Sequence of chain 1.A:
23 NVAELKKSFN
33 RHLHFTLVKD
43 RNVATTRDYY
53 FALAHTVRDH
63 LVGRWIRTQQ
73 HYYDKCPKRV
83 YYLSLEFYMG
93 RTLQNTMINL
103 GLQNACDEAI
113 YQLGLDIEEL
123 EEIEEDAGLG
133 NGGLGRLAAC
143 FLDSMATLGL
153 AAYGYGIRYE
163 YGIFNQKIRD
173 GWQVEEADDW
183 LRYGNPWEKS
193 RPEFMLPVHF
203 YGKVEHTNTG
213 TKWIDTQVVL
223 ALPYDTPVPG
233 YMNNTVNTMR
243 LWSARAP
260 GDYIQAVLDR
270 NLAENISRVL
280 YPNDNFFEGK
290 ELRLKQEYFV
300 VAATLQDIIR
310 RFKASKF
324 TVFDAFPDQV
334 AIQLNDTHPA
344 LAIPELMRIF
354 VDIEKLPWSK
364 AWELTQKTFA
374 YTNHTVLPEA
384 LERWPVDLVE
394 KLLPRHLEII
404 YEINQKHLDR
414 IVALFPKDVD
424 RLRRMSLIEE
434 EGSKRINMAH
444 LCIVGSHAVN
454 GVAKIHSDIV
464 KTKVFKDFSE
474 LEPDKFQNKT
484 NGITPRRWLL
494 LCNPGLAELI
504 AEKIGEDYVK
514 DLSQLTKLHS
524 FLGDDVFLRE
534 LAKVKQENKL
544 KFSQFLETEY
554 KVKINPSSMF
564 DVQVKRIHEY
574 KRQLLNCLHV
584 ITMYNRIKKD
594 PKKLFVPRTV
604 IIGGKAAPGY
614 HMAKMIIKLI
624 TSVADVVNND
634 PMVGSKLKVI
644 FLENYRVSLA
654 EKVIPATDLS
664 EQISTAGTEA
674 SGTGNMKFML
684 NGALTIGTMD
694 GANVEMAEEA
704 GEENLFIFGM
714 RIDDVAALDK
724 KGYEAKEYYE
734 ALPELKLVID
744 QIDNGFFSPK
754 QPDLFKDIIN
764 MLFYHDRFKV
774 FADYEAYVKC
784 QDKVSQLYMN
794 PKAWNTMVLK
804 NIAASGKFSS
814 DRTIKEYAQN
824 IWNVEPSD

Binding-site contacts:
Ligand atom O4 contacts residue SER674 of chain 1.A at 3.5 Å.
Ligand atom C2 contacts residue HIS377 of chain 1.A at 4.0 Å.
Ligand atom C5 contacts residue GLY135 of chain 1.A at 4.0 Å.
Ligand atom C1 contacts residue HIS377 of chain 1.A at 3.8 Å.
Ligand atom O2 contacts residue GLU672 of chain 1.A at 2.9 Å (salt-bridge).
Ligand atom C4 contacts residue ASN484 of chain 1.A at 3.9 Å.
Ligand atom O3 contacts residue GLU672 of chain 1.A at 2.6 Å (salt-bridge).
Ligand atom O3 contacts residue ALA673 of chain 1.A at 3.2 Å (h-bond).
Ligand atom N1 contacts residue ASN284 of chain 1.A at 3.7 Å.
Ligand atom C4 contacts residue GLY675 of chain 1.A at 3.6 Å.
Ligand atom C6 contacts residue GLY135 of chain 1.A at 3.9 Å.
Ligand atom O2 contacts residue ASN284 of chain 1.A at 3.1 Å (h-bond).
Ligand atom O7 contacts residue ASN284 of chain 1.A at 3.5 Å (h-bond).
Ligand atom C5 contacts residue LEU136 of chain 1.A at 4.0 Å (hydrophobic).
Ligand atom O7 contacts residue LEU136 of chain 1.A at 3.6 Å.
Ligand atom C7 contacts residue HIS377 of chain 1.A at 3.5 Å.
Ligand atom C3 contacts residue GLY675 of chain 1.A at 3.7 Å.
Ligand atom C6 contacts residue ASN484 of chain 1.A at 3.2 Å.
Ligand atom O5 contacts residue HIS377 of chain 1.A at 3.4 Å.
Ligand atom C8 contacts residue THR378 of chain 1.A at 3.7 Å.
Ligand atom O6 contacts residue ASN484 of chain 1.A at 3.1 Å (h-bond).
Ligand atom C8 contacts residue ASN284 of chain 1.A at 3.3 Å.
Ligand atom C3 contacts residue SER674 of chain 1.A at 4.0 Å.
Ligand atom C8 contacts residue ASP339 of chain 1.A at 3.8 Å.
Ligand atom O6 contacts residue LEU139 of chain 1.A at 4.0 Å.
Ligand atom C7 contacts residue ASN284 of chain 1.A at 3.4 Å.
Ligand atom O3 contacts residue GLY675 of chain 1.A at 3.0 Å (h-bond).
Ligand atom C3 contacts residue GLU672 of chain 1.A at 3.2 Å.
Ligand atom O4 contacts residue ASN484 of chain 1.A at 3.2 Å (h-bond).
Ligand atom C1 contacts residue ASN284 of chain 1.A at 4.0 Å.
Ligand atom C2 contacts residue GLU672 of chain 1.A at 3.6 Å.
Ligand atom O5 contacts residue LEU136 of chain 1.A at 4.0 Å.
Ligand atom N1 contacts residue HIS377 of chain 1.A at 2.8 Å (h-bond).
Ligand atom C6 contacts residue HIS377 of chain 1.A at 3.8 Å.
Ligand atom O6 contacts residue HIS377 of chain 1.A at 2.7 Å (h-bond).
Ligand atom O2 contacts residue TYR573 of chain 1.A at 3.0 Å (h-bond).
Ligand atom O3 contacts residue SER674 of chain 1.A at 2.8 Å (h-bond).
Ligand atom O6 contacts residue VAL455 of chain 1.A at 3.2 Å.
Ligand atom C8 contacts residue HIS377 of chain 1.A at 3.3 Å.
Ligand atom O4 contacts residue GLY675 of chain 1.A at 2.7 Å (h-bond).

A protein and the small-molecule ligand that binds it are described below.
Small molecule (SMILES): CC(=O)N[C@@H]1O[C@H](CO)[C@@H](O)[C@H](O)[C@H]1O